Binding-site contacts:
Ligand atom C8 contacts residue ASN603 of chain 1.C at 4.3 Å.
Ligand atom C3 contacts residue ASN603 of chain 1.C at 3.8 Å.
Ligand atom C2 contacts residue ASN603 of chain 1.C at 2.5 Å.
Ligand atom C7 contacts residue ASN603 of chain 1.C at 3.2 Å.
Ligand atom C1 contacts residue ASN603 of chain 1.C at 1.4 Å.
Ligand atom C4 contacts residue ASN603 of chain 1.C at 4.2 Å.
Ligand atom O7 contacts residue ASN603 of chain 1.C at 3.3 Å (h-bond).
Ligand atom N2 contacts residue ASN603 of chain 1.C at 2.9 Å (h-bond).
Ligand atom C5 contacts residue ASN603 of chain 1.C at 3.7 Å.
Ligand atom O5 contacts residue ASN603 of chain 1.C at 2.4 Å (h-bond).

Sequence of chain 1.C:
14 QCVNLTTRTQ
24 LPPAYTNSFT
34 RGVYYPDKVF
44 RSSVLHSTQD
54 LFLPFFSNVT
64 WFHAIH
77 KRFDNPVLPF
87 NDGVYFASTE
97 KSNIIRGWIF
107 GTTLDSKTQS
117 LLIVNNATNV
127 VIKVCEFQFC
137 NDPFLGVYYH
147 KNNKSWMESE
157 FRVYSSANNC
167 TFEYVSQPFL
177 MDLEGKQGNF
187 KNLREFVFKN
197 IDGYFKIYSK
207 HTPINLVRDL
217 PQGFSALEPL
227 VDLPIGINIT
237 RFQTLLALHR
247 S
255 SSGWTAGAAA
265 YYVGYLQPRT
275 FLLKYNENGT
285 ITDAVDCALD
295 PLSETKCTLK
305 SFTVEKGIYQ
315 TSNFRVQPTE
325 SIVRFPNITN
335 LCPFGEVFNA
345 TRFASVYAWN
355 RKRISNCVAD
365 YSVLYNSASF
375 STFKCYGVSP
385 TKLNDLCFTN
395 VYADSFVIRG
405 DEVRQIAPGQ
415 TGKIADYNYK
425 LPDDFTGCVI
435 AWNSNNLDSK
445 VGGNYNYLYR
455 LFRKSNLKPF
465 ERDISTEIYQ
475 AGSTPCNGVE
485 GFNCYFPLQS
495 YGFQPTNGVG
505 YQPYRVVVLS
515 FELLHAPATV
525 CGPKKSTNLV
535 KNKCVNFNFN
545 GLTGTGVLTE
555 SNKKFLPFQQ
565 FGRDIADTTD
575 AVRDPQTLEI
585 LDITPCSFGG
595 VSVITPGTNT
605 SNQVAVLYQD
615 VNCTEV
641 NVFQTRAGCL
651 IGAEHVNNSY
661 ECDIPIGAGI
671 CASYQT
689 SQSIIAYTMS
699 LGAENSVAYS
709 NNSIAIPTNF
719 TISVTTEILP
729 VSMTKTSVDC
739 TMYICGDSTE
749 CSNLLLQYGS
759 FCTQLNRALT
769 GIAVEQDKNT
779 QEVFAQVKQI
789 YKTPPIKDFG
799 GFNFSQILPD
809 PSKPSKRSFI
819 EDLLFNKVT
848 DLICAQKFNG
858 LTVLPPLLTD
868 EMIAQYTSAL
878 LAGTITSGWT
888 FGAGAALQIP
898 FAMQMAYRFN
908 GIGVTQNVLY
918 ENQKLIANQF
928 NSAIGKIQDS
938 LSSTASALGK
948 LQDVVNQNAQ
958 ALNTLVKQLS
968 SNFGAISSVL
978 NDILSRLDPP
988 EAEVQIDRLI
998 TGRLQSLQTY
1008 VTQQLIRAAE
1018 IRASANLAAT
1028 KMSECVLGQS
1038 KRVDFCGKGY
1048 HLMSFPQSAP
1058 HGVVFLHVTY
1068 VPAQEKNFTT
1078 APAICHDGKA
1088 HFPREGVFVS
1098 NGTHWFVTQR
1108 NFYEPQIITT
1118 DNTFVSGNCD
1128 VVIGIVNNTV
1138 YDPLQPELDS

This small molecule binds to this protein.
Small molecule (SMILES): CC(=O)N[C@@H]1[C@@H](O)[C@H](O)[C@@H](CO)O[C@H]1O